Binding-site contacts:
Ligand atom CA contacts residue ASN231 of chain 1.A at 3.6 Å.
Ligand atom CG2 contacts residue NG91 of chain 1.F at 3.7 Å.
Ligand atom CB contacts residue ARG65 of chain 1.A at 3.7 Å.
Ligand atom O contacts residue ASN231 of chain 1.A at 3.0 Å (h-bond).
Ligand atom CB contacts residue TRP235 of chain 1.A at 3.8 Å (hydrophobic).
Ligand atom O3P contacts residue TYR135 of chain 1.A at 2.6 Å (h-bond).
Ligand atom CA contacts residue ASN180 of chain 1.A at 3.2 Å.
Ligand atom C contacts residue ASN180 of chain 1.A at 3.5 Å.
Ligand atom O2P contacts residue ARG61 of chain 1.A at 2.9 Å (salt-bridge).
Ligand atom O contacts residue VAL183 of chain 1.A at 3.5 Å.
Ligand atom P contacts residue ARG61 of chain 1.A at 3.5 Å.
Ligand atom CB contacts residue ASN180 of chain 1.A at 3.2 Å.
Ligand atom CB contacts residue ASN231 of chain 1.A at 3.6 Å.
Ligand atom P contacts residue ARG134 of chain 1.A at 3.8 Å.
Ligand atom CG2 contacts residue ASN180 of chain 1.A at 3.6 Å.
Ligand atom O3P contacts residue ARG134 of chain 1.A at 2.9 Å (salt-bridge).
Ligand atom CA contacts residue ASN231 of chain 1.A at 3.7 Å.
Ligand atom CB contacts residue VAL183 of chain 1.A at 3.9 Å (hydrophobic).
Ligand atom CG1 contacts residue LEU227 of chain 1.A at 3.5 Å (hydrophobic).
Ligand atom CA contacts residue LEU179 of chain 1.A at 3.7 Å (hydrophobic).
Ligand atom CG2 contacts residue GLY176 of chain 1.A at 3.5 Å.
Ligand atom CG2 contacts residue VAL183 of chain 1.A at 3.7 Å (hydrophobic).
Ligand atom C contacts residue LYS127 of chain 1.A at 3.8 Å.
Ligand atom O contacts residue ASN180 of chain 1.A at 2.9 Å (h-bond).
Ligand atom O2P contacts residue ARG134 of chain 1.A at 2.8 Å (salt-bridge).
Ligand atom O1P contacts residue LYS54 of chain 1.A at 3.6 Å.
Ligand atom P contacts residue TYR135 of chain 1.A at 3.8 Å.
Ligand atom N contacts residue ASN180 of chain 1.A at 2.9 Å (h-bond).
Ligand atom OXT contacts residue NG91 of chain 1.F at 3.6 Å.
Ligand atom CB contacts residue ASN231 of chain 1.A at 3.6 Å.
Ligand atom O contacts residue LEU179 of chain 1.A at 3.4 Å.
Ligand atom CG1 contacts residue LEU179 of chain 1.A at 3.8 Å (hydrophobic).
Ligand atom C contacts residue ASN231 of chain 1.A at 3.6 Å.
Ligand atom OXT contacts residue LYS54 of chain 1.A at 3.9 Å.
Ligand atom O1P contacts residue ARG61 of chain 1.A at 2.9 Å (salt-bridge).
Ligand atom O contacts residue LYS127 of chain 1.A at 2.8 Å (salt-bridge).
Ligand atom CG2 contacts residue ARG134 of chain 1.A at 3.8 Å.
Ligand atom CG contacts residue VAL183 of chain 1.A at 3.8 Å (hydrophobic).
Ligand atom N contacts residue ASN231 of chain 1.A at 2.8 Å (h-bond).
Ligand atom O contacts residue LYS54 of chain 1.A at 3.6 Å (salt-bridge).

This protein binds this small molecule.
Small molecule (SMILES): CC(C)[C@H](NC(=O)[C@@H](NC(=O)[C@H](C)NC(=O)[C@@H]1CCCN1C(=O)[C@@H](N)Cc1ccccc1)[C@@H](C)OP(=O)(O)O)C(=O)O

Sequence of chain 1.A:
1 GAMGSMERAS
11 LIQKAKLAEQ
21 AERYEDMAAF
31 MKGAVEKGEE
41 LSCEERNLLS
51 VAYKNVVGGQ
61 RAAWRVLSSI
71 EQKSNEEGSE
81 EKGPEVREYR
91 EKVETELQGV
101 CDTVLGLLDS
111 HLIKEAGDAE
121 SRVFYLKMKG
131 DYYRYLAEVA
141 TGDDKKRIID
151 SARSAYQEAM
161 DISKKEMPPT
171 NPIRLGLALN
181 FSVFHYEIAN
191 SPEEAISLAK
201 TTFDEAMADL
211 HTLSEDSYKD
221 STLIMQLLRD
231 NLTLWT